This small molecule binds to this protein.
Small molecule (SMILES): Nc1ncnc2c1ncn2[C@H]1C[C@H](O)[C@@H](COP(=O)(O)O)O1

Sequence of chain 1.K:
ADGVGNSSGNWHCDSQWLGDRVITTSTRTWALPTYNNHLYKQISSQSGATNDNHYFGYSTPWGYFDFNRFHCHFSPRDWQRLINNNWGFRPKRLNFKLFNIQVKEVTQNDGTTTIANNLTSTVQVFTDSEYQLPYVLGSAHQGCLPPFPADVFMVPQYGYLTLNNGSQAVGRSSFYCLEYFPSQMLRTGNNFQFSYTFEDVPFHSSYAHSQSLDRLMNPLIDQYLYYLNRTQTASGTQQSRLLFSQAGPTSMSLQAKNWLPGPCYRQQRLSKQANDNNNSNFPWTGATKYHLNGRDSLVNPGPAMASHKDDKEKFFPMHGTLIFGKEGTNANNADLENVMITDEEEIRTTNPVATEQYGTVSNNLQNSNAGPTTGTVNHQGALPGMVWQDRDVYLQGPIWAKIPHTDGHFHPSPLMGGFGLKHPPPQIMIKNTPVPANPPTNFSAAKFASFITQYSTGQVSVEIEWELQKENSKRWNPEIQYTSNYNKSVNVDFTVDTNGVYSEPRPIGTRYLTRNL

Binding-site contacts:
Ligand atom N1 contacts residue PRO412 of chain 1.HB at 3.7 Å.
Ligand atom N3 contacts residue PRO202 of chain 1.HB at 4.2 Å.
Ligand atom O3' contacts residue HIS409 of chain 1.K at 4.4 Å.
Ligand atom N7 contacts residue SER413 of chain 1.HB at 4.3 Å.
Ligand atom C2 contacts residue PRO412 of chain 1.HB at 4.2 Å (hydrophobic).
Ligand atom N6 contacts residue PRO412 of chain 1.HB at 3.6 Å.
Ligand atom C4 contacts residue PRO202 of chain 1.HB at 4.0 Å (hydrophobic).
Ligand atom C2 contacts residue GLY420 of chain 1.HB at 3.8 Å.
Ligand atom C2 contacts residue PRO202 of chain 1.HB at 4.0 Å (hydrophobic).
Ligand atom O3P contacts residue PRO202 of chain 1.HB at 4.1 Å.
Ligand atom C2' contacts residue HIS411 of chain 1.HB at 4.3 Å.
Ligand atom O5' contacts residue PRO202 of chain 1.HB at 4.1 Å.
Ligand atom N6 contacts residue SER413 of chain 1.HB at 3.6 Å.
Ligand atom P contacts residue PRO202 of chain 1.HB at 4.4 Å.
Ligand atom O4' contacts residue PRO202 of chain 1.HB at 4.4 Å.
Ligand atom C5 contacts residue PRO202 of chain 1.HB at 3.9 Å (hydrophobic).
Ligand atom C8 contacts residue PRO202 of chain 1.HB at 4.4 Å (hydrophobic).
Ligand atom N6 contacts residue GLY420 of chain 1.HB at 3.6 Å.
Ligand atom C6 contacts residue GLY420 of chain 1.HB at 4.3 Å.
Ligand atom N7 contacts residue HIS411 of chain 1.HB at 3.7 Å.
Ligand atom C5' contacts residue PRO202 of chain 1.HB at 4.2 Å (hydrophobic).
Ligand atom C6 contacts residue SER413 of chain 1.HB at 4.4 Å.
Ligand atom N9 contacts residue PRO202 of chain 1.HB at 4.3 Å.
Ligand atom C5 contacts residue PRO412 of chain 1.HB at 4.1 Å (hydrophobic).
Ligand atom O1P contacts residue PRO202 of chain 1.HB at 4.1 Å.
Ligand atom N7 contacts residue PRO202 of chain 1.HB at 4.2 Å.
Ligand atom C8 contacts residue HIS411 of chain 1.HB at 3.4 Å.
Ligand atom N9 contacts residue HIS411 of chain 1.HB at 4.5 Å.
Ligand atom N1 contacts residue VAL201 of chain 1.HB at 4.0 Å.
Ligand atom N6 contacts residue VAL201 of chain 1.HB at 4.5 Å.
Ligand atom N9 contacts residue PRO412 of chain 1.HB at 4.4 Å.
Ligand atom N1 contacts residue PRO202 of chain 1.HB at 4.0 Å.
Ligand atom N1 contacts residue GLY420 of chain 1.HB at 3.2 Å (h-bond).
Ligand atom C4 contacts residue PRO412 of chain 1.HB at 4.1 Å (hydrophobic).
Ligand atom C6 contacts residue VAL201 of chain 1.HB at 4.5 Å (hydrophobic).
Ligand atom C6 contacts residue PRO412 of chain 1.HB at 3.6 Å (hydrophobic).
Ligand atom N3 contacts residue PRO412 of chain 1.HB at 4.0 Å.
Ligand atom C6 contacts residue PRO202 of chain 1.HB at 4.0 Å (hydrophobic).

Sequence of chain 1.HB:
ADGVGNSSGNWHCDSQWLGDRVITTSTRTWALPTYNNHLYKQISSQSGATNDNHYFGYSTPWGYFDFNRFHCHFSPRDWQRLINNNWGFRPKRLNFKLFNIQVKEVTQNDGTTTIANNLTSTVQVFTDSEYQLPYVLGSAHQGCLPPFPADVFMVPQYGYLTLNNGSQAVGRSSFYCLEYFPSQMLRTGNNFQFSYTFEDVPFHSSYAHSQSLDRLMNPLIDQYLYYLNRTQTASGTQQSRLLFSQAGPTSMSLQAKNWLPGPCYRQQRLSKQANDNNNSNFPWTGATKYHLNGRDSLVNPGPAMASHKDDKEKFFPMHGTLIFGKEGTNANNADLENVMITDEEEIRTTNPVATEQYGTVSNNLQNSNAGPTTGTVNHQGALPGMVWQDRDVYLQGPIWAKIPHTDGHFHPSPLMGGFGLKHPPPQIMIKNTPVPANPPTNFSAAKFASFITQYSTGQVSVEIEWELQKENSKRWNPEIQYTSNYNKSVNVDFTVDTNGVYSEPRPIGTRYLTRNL